Binding-site contacts:
Ligand atom C8 contacts residue ILE44 of chain 2.A at 4.3 Å (hydrophobic).
Ligand atom C8 contacts residue ASN17 of chain 2.A at 4.4 Å.
Ligand atom C8 contacts residue ALA36 of chain 2.A at 3.9 Å (hydrophobic).
Ligand atom O5 contacts residue ASN17 of chain 2.A at 2.3 Å (h-bond).
Ligand atom C1 contacts residue ASN17 of chain 2.A at 1.4 Å.
Ligand atom C7 contacts residue ILE44 of chain 2.A at 4.1 Å (hydrophobic).
Ligand atom O7 contacts residue ASN17 of chain 2.A at 3.8 Å.
Ligand atom C2 contacts residue ASN17 of chain 2.A at 2.3 Å.
Ligand atom C7 contacts residue GLY15 of chain 2.A at 3.8 Å.
Ligand atom C7 contacts residue THR34 of chain 2.A at 4.3 Å.
Ligand atom O7 contacts residue THR34 of chain 2.A at 3.6 Å.
Ligand atom C8 contacts residue THR35 of chain 2.A at 3.7 Å.
Ligand atom C7 contacts residue ASN17 of chain 2.A at 3.6 Å.
Ligand atom C4 contacts residue ASN17 of chain 2.A at 4.3 Å.
Ligand atom C5 contacts residue ASN17 of chain 2.A at 3.7 Å.
Ligand atom O7 contacts residue ILE44 of chain 2.A at 3.2 Å.
Ligand atom C8 contacts residue GLY15 of chain 2.A at 3.3 Å.
Ligand atom C8 contacts residue THR34 of chain 2.A at 3.9 Å.
Ligand atom C2 contacts residue GLY15 of chain 2.A at 4.4 Å.
Ligand atom C1 contacts residue LEU123 of chain 2.A at 4.3 Å (hydrophobic).
Ligand atom O5 contacts residue LEU123 of chain 2.A at 3.9 Å.
Ligand atom C8 contacts residue SER16 of chain 2.A at 4.2 Å.
Ligand atom N2 contacts residue GLY15 of chain 2.A at 3.2 Å (h-bond).
Ligand atom O3 contacts residue ILE44 of chain 2.A at 4.3 Å.
Ligand atom C3 contacts residue ASN17 of chain 2.A at 3.7 Å.
Ligand atom N2 contacts residue ASN17 of chain 2.A at 2.9 Å (h-bond).

Sequence of chain 2.A:
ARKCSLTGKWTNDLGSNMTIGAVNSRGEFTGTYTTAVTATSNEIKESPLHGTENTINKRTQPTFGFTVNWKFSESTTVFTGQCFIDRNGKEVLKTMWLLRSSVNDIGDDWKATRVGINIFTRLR

The small molecule below binds the protein below.
Small molecule (SMILES): CC(=O)N[C@@H]1[C@@H](O)[C@H](O)[C@@H](CO)O[C@H]1O